Binding-site contacts:
Ligand atom C1 contacts residue SER92 of chain 1.B at 3.8 Å.
Ligand atom C7 contacts residue SER92 of chain 1.B at 4.2 Å.
Ligand atom C2 contacts residue ASN151 of chain 1.B at 2.4 Å.
Ligand atom C4 contacts residue ASN91 of chain 1.B at 4.5 Å.
Ligand atom C3 contacts residue ASN151 of chain 1.B at 3.8 Å.
Ligand atom N2 contacts residue ASN151 of chain 1.B at 2.8 Å (h-bond).
Ligand atom O3 contacts residue ASN91 of chain 1.B at 4.0 Å.
Ligand atom C3 contacts residue ASN91 of chain 1.B at 3.6 Å.
Ligand atom O5 contacts residue ASN151 of chain 1.B at 2.4 Å (h-bond).
Ligand atom N2 contacts residue SER92 of chain 1.B at 3.3 Å.
Ligand atom C3 contacts residue SER92 of chain 1.B at 4.0 Å.
Ligand atom C1 contacts residue ASN151 of chain 1.B at 1.4 Å.
Ligand atom C2 contacts residue SER92 of chain 1.B at 3.9 Å.
Ligand atom C4 contacts residue ASN151 of chain 1.B at 4.2 Å.
Ligand atom C5 contacts residue ASN151 of chain 1.B at 3.7 Å.
Ligand atom O4 contacts residue ASN91 of chain 1.B at 4.2 Å.
Ligand atom O6 contacts residue PHE148 of chain 1.B at 3.8 Å.
Ligand atom C7 contacts residue ASN151 of chain 1.B at 3.9 Å.
Ligand atom C8 contacts residue SER92 of chain 1.B at 4.3 Å.
Ligand atom C6 contacts residue PHE148 of chain 1.B at 4.3 Å (hydrophobic).
Ligand atom O7 contacts residue ASN151 of chain 1.B at 4.5 Å.

The protein below binds the small molecule below.
Small molecule (SMILES): CC(=O)N[C@@H]1[C@@H](O)[C@H](O)[C@@H](CO)O[C@H]1O

Sequence of chain 1.B:
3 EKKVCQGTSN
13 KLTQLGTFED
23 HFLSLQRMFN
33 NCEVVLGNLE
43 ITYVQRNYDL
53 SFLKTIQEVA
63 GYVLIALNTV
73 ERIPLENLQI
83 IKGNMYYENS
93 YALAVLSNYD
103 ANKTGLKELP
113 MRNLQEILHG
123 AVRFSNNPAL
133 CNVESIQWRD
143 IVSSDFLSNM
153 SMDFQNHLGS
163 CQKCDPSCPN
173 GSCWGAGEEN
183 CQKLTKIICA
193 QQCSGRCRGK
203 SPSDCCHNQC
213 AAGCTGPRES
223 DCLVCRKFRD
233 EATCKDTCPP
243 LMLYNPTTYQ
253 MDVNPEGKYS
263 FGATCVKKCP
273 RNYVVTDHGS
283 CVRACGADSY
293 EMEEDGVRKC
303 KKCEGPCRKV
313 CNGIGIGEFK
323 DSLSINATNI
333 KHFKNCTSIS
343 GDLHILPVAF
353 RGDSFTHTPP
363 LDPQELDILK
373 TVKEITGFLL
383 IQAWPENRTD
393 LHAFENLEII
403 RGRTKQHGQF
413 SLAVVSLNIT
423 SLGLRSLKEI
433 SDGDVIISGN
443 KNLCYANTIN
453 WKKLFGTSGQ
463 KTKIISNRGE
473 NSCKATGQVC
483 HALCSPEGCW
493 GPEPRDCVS